Sequence of chain 1.A:
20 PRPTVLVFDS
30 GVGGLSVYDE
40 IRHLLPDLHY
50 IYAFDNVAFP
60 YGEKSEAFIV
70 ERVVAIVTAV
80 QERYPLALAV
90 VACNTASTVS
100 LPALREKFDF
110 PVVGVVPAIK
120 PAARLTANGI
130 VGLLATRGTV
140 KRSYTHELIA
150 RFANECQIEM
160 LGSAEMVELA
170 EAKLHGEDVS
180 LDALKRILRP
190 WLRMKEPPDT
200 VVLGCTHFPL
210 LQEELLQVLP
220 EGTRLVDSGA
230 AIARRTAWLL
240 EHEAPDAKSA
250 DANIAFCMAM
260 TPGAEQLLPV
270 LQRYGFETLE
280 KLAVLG

Binding-site contacts:
Ligand atom C contacts residue ASN93 of chain 1.A at 3.3 Å.
Ligand atom OE2 contacts residue THR94 of chain 1.A at 4.0 Å.
Ligand atom OE1 contacts residue PRO59 of chain 1.A at 3.7 Å.
Ligand atom N contacts residue HIS206 of chain 1.A at 2.8 Å (h-bond).
Ligand atom CB contacts residue THR94 of chain 1.A at 3.7 Å.
Ligand atom O contacts residue CYS204 of chain 1.A at 3.7 Å.
Ligand atom CB contacts residue ASP28 of chain 1.A at 3.8 Å.
Ligand atom CA contacts residue HIS206 of chain 1.A at 3.3 Å.
Ligand atom CA contacts residue ASP28 of chain 1.A at 3.8 Å.
Ligand atom CD contacts residue SER29 of chain 1.A at 3.5 Å.
Ligand atom OE2 contacts residue SER29 of chain 1.A at 2.6 Å (h-bond).
Ligand atom OE2 contacts residue GLY61 of chain 1.A at 3.9 Å.
Ligand atom O contacts residue CYS92 of chain 1.A at 3.5 Å.
Ligand atom C contacts residue THR205 of chain 1.A at 4.0 Å.
Ligand atom OE1 contacts residue TYR60 of chain 1.A at 3.4 Å (h-bond).
Ligand atom N contacts residue ASP28 of chain 1.A at 2.8 Å (salt-bridge).
Ligand atom CG contacts residue VAL166 of chain 1.A at 4.0 Å (hydrophobic).
Ligand atom OXT contacts residue ASN93 of chain 1.A at 3.1 Å (h-bond).
Ligand atom CD contacts residue GLY61 of chain 1.A at 3.7 Å.
Ligand atom OXT contacts residue THR94 of chain 1.A at 2.9 Å (h-bond).
Ligand atom N contacts residue THR205 of chain 1.A at 2.7 Å (h-bond).
Ligand atom OE2 contacts residue PHE58 of chain 1.A at 3.6 Å.
Ligand atom CB contacts residue CYS92 of chain 1.A at 4.0 Å (hydrophobic).
Ligand atom CD contacts residue PHE58 of chain 1.A at 4.0 Å (hydrophobic).
Ligand atom CB contacts residue SER29 of chain 1.A at 3.1 Å.
Ligand atom CD contacts residue TYR60 of chain 1.A at 3.5 Å (hydrophobic).
Ligand atom C contacts residue CYS204 of chain 1.A at 3.7 Å (hydrophobic).
Ligand atom O contacts residue ASN93 of chain 1.A at 2.8 Å (h-bond).
Ligand atom CA contacts residue CYS204 of chain 1.A at 3.5 Å (hydrophobic).
Ligand atom CD contacts residue THR94 of chain 1.A at 3.9 Å.
Ligand atom OE1 contacts residue GLY61 of chain 1.A at 2.9 Å (h-bond).
Ligand atom OE2 contacts residue TYR60 of chain 1.A at 2.9 Å (h-bond).
Ligand atom CG contacts residue SER29 of chain 1.A at 3.7 Å.
Ligand atom OXT contacts residue CYS92 of chain 1.A at 3.7 Å.
Ligand atom C contacts residue THR94 of chain 1.A at 4.0 Å.
Ligand atom CA contacts residue THR205 of chain 1.A at 3.9 Å.
Ligand atom CB contacts residue HIS206 of chain 1.A at 3.8 Å.
Ligand atom O contacts residue THR205 of chain 1.A at 3.0 Å (h-bond).
Ligand atom OE2 contacts residue PRO59 of chain 1.A at 3.7 Å.
Ligand atom C contacts residue CYS92 of chain 1.A at 3.9 Å (hydrophobic).

The protein below binds the small molecule below.
Small molecule (SMILES): N[C@@H](CCC(=O)O)C(=O)O